A protein and the small-molecule ligand that binds it are described below.
Small molecule (SMILES): OC[C@H]1O[C@@H](O)[C@H](O)[C@@H](O)[C@H]1O

Sequence of chain 1.GA:
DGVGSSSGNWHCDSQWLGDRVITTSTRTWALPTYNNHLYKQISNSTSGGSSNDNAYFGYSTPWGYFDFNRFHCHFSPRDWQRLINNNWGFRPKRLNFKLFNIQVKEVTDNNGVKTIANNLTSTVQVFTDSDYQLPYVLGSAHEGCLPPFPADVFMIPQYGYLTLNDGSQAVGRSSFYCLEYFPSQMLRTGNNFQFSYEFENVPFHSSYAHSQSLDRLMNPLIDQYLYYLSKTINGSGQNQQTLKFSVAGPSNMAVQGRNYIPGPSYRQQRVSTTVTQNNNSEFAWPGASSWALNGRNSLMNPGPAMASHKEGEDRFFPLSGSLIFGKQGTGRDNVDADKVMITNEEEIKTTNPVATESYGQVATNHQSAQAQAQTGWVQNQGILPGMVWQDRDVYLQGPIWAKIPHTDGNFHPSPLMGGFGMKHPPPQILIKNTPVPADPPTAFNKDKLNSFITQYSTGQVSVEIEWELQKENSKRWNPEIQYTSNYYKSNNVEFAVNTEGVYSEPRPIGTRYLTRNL

Binding-site contacts:
Ligand atom O2 contacts residue VAL255 of chain 1.GA at 4.4 Å.
Ligand atom C1 contacts residue ASN252 of chain 1.GA at 4.0 Å.
Ligand atom C4 contacts residue TRP285 of chain 1.FA at 2.8 Å (hydrophobic).
Ligand atom O1 contacts residue TRP285 of chain 1.FA at 3.6 Å.
Ligand atom O1 contacts residue ALA254 of chain 1.GA at 3.8 Å.
Ligand atom O6 contacts residue TRP285 of chain 1.FA at 3.6 Å (h-bond).
Ligand atom O5 contacts residue TRP285 of chain 1.FA at 3.2 Å.
Ligand atom C5 contacts residue TRP285 of chain 1.FA at 3.4 Å (hydrophobic).
Ligand atom O2 contacts residue TRP285 of chain 1.FA at 4.3 Å.
Ligand atom O4 contacts residue TRP285 of chain 1.FA at 1.4 Å.
Ligand atom C2 contacts residue TRP285 of chain 1.FA at 3.4 Å (hydrophobic).
Ligand atom O3 contacts residue TRP285 of chain 1.FA at 3.2 Å.
Ligand atom O5 contacts residue ASP53 of chain 1.FA at 4.1 Å.
Ligand atom C6 contacts residue ASP53 of chain 1.FA at 3.6 Å.
Ligand atom C6 contacts residue TRP285 of chain 1.FA at 3.2 Å (hydrophobic).
Ligand atom O1 contacts residue ASN252 of chain 1.GA at 3.2 Å (h-bond).
Ligand atom C2 contacts residue ASN252 of chain 1.GA at 4.2 Å.
Ligand atom C1 contacts residue TRP285 of chain 1.FA at 3.9 Å (hydrophobic).
Ligand atom O1 contacts residue VAL255 of chain 1.GA at 3.3 Å.
Ligand atom C3 contacts residue TRP285 of chain 1.FA at 3.5 Å (hydrophobic).
Ligand atom O2 contacts residue ASN252 of chain 1.GA at 3.3 Å (h-bond).

Sequence of chain 1.FA:
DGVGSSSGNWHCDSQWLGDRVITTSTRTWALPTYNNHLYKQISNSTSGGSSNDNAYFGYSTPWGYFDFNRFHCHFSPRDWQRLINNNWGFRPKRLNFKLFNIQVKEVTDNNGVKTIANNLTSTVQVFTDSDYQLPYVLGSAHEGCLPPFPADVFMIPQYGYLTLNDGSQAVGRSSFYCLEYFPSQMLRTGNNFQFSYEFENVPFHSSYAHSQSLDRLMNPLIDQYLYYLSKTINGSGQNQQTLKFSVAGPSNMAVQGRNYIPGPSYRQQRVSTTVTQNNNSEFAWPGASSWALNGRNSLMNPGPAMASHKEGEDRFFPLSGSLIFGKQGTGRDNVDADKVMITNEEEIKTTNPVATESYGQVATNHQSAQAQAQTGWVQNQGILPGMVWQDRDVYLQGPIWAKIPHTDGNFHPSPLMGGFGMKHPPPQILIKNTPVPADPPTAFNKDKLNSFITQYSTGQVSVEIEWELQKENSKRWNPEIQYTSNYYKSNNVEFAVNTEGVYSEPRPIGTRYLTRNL